A small-molecule ligand and the protein it binds are described below.
Small molecule (SMILES): CC(=O)N[C@@H]1[C@@H](O)[C@H](O)[C@@H](CO)O[C@H]1O

Sequence of chain 1.C:
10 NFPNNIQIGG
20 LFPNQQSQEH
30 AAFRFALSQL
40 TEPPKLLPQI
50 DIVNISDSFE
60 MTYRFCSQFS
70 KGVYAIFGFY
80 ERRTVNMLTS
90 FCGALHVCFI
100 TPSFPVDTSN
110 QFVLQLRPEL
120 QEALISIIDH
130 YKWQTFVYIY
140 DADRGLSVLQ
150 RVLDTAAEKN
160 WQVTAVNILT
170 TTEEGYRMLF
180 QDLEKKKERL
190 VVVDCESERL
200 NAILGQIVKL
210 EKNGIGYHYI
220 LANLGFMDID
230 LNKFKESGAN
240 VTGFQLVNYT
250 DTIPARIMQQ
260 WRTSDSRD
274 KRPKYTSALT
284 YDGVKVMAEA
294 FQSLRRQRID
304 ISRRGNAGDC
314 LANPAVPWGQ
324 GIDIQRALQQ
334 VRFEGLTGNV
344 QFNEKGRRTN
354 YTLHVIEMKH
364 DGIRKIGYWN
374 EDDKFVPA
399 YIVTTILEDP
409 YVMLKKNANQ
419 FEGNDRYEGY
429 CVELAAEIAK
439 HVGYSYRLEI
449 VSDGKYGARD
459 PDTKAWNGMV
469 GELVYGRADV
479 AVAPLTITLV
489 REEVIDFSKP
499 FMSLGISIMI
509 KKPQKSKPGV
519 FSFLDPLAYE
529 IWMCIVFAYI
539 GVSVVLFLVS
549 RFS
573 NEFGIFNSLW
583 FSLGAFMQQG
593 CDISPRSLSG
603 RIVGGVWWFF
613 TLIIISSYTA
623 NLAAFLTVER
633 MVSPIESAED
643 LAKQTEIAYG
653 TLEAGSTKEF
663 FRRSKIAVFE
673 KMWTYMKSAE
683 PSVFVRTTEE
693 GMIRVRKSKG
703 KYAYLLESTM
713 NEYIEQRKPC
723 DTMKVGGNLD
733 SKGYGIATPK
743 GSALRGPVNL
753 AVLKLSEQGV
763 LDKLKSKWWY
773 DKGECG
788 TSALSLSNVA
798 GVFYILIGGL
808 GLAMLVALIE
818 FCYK

Binding-site contacts:
Ligand atom N2 contacts residue ASN247 of chain 1.C at 3.3 Å (h-bond).
Ligand atom C5 contacts residue ASN247 of chain 1.C at 3.4 Å.
Ligand atom C4 contacts residue ASN247 of chain 1.C at 4.2 Å.
Ligand atom C2 contacts residue ASN247 of chain 1.C at 2.9 Å.
Ligand atom C8 contacts residue GLN244 of chain 1.C at 4.4 Å.
Ligand atom O5 contacts residue ASN247 of chain 1.C at 2.0 Å (h-bond).
Ligand atom C1 contacts residue ASN247 of chain 1.C at 1.4 Å.
Ligand atom C3 contacts residue ASN247 of chain 1.C at 4.0 Å.
Ligand atom C6 contacts residue ASN247 of chain 1.C at 4.2 Å.